This protein binds this small molecule.
Small molecule (SMILES): CC(=O)N[C@H]1[C@H](O[C@H]2[C@H](O)[C@@H](NC(C)=O)CO[C@@H]2CO[C@@H]2O[C@@H](C)[C@@H](O)[C@@H](O)[C@@H]2O)O[C@H](CO)[C@@H](O)[C@@H]1O

Sequence of chain 2.E:
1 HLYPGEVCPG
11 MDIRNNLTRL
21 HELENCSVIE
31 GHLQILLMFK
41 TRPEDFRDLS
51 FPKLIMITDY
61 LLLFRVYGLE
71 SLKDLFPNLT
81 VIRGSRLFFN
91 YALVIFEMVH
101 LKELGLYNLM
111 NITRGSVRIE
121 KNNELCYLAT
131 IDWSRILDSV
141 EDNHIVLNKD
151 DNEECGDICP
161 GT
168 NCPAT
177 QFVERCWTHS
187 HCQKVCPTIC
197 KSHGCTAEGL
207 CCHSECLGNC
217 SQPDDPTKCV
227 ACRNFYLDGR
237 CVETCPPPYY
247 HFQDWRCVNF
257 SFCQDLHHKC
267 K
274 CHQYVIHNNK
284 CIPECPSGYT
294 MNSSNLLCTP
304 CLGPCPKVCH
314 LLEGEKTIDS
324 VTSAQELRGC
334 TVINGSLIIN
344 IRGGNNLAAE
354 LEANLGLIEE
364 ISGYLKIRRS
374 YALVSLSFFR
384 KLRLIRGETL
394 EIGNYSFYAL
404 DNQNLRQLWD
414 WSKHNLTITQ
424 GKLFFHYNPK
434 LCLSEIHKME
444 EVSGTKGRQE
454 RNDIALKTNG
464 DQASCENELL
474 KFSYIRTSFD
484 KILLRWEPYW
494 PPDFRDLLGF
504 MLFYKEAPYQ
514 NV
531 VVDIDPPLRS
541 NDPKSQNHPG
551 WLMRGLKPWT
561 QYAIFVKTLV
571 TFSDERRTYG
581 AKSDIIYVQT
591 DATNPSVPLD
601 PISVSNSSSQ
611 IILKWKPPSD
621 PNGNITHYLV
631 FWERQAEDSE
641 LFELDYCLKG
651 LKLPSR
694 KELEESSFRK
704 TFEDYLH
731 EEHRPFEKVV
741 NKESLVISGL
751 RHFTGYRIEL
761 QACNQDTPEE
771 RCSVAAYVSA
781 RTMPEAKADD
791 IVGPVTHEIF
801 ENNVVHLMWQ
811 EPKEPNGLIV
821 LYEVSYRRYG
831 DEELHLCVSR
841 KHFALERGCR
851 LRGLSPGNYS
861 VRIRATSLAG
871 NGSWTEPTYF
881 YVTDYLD

Binding-site contacts:
Ligand atom N2 contacts residue ASN25 of chain 2.E at 2.9 Å (h-bond).
Ligand atom C6 contacts residue GLU6 of chain 2.E at 4.1 Å.
Ligand atom N2 contacts residue GLU24 of chain 2.E at 3.2 Å (salt-bridge).
Ligand atom O7 contacts residue GLU6 of chain 2.E at 3.2 Å (salt-bridge).
Ligand atom C7 contacts residue GLU6 of chain 2.E at 4.3 Å.
Ligand atom C2 contacts residue GLU24 of chain 2.E at 4.1 Å.
Ligand atom O7 contacts residue ASN25 of chain 2.E at 2.9 Å (h-bond).
Ligand atom C2 contacts residue ASN25 of chain 2.E at 2.5 Å.
Ligand atom C8 contacts residue GLU24 of chain 2.E at 3.8 Å.
Ligand atom C5 contacts residue ASN25 of chain 2.E at 3.6 Å.
Ligand atom O3 contacts residue GLU24 of chain 2.E at 4.3 Å.
Ligand atom C7 contacts residue ASN25 of chain 2.E at 3.1 Å.
Ligand atom C1 contacts residue GLU24 of chain 2.E at 4.2 Å.
Ligand atom O5 contacts residue ASN25 of chain 2.E at 4.4 Å.
Ligand atom C8 contacts residue GLU22 of chain 2.E at 3.7 Å.
Ligand atom C8 contacts residue ASN25 of chain 2.E at 4.3 Å.
Ligand atom O5 contacts residue ASN25 of chain 2.E at 2.3 Å (h-bond).
Ligand atom C4 contacts residue ASN25 of chain 2.E at 4.2 Å.
Ligand atom C7 contacts residue GLU24 of chain 2.E at 4.0 Å.
Ligand atom C8 contacts residue HIS21 of chain 2.E at 3.8 Å.
Ligand atom C3 contacts residue GLU24 of chain 2.E at 4.1 Å.
Ligand atom C1 contacts residue ASN25 of chain 2.E at 1.4 Å.
Ligand atom C3 contacts residue ASN25 of chain 2.E at 3.7 Å.